The protein below binds the small molecule below.
Small molecule (SMILES): Cc1cc(N)nc(CCCCCO[C@H]2CNC[C@H]2Cc2cc(C)cc(N)n2)c1

Binding-site contacts:
Ligand atom C03 contacts residue ASN301 of chain 1.A at 3.7 Å.
Ligand atom C05 contacts residue TYR438 of chain 1.A at 3.7 Å (hydrophobic).
Ligand atom C08 contacts residue TRP410 of chain 1.A at 3.7 Å (hydrophobic).
Ligand atom C2' contacts residue H4B1 of chain 1.D at 3.5 Å.
Ligand atom C14 contacts residue GLU324 of chain 1.A at 3.5 Å.
Ligand atom N02 contacts residue ASN301 of chain 1.A at 3.1 Å (h-bond).
Ligand atom C26 contacts residue GLU324 of chain 1.A at 3.5 Å.
Ligand atom C06 contacts residue TYR438 of chain 1.A at 3.5 Å (hydrophobic).
Ligand atom C12 contacts residue HEM1 of chain 1.C at 3.8 Å.
Ligand atom N22 contacts residue GLU324 of chain 1.A at 2.7 Å (salt-bridge).
Ligand atom C03 contacts residue TYR438 of chain 1.A at 3.2 Å (hydrophobic).
Ligand atom C2' contacts residue TRP410 of chain 1.A at 3.7 Å (hydrophobic).
Ligand atom N01 contacts residue HEM1 of chain 1.C at 2.6 Å (h-bond).
Ligand atom C08 contacts residue TYR438 of chain 1.A at 3.4 Å (hydrophobic).
Ligand atom N02 contacts residue TYR438 of chain 1.A at 3.8 Å.
Ligand atom C27 contacts residue PHE316 of chain 1.A at 3.6 Å (hydrophobic).
Ligand atom N22 contacts residue TYR320 of chain 1.A at 3.7 Å.
Ligand atom N1' contacts residue H4B1 of chain 1.D at 3.6 Å.
Ligand atom O09 contacts residue HEM1 of chain 1.C at 3.4 Å (h-bond).
Ligand atom N02 contacts residue HEM1 of chain 1.C at 3.0 Å (h-bond).
Ligand atom N21 contacts residue GLU324 of chain 1.A at 2.6 Å (salt-bridge).
Ligand atom N02 contacts residue MET302 of chain 1.A at 3.6 Å.
Ligand atom C22 contacts residue TRP319 of chain 1.A at 3.8 Å (hydrophobic).
Ligand atom C23 contacts residue HEM1 of chain 1.C at 3.4 Å.
Ligand atom C02 contacts residue HEM1 of chain 1.C at 3.1 Å.
Ligand atom N01 contacts residue TYR438 of chain 1.A at 3.2 Å.
Ligand atom C27 contacts residue PRO297 of chain 1.A at 3.8 Å (hydrophobic).
Ligand atom C13 contacts residue HEM1 of chain 1.C at 3.7 Å.
Ligand atom C27 contacts residue GLY318 of chain 1.A at 3.6 Å.
Ligand atom N22 contacts residue HEM1 of chain 1.C at 3.4 Å.
Ligand atom C22 contacts residue HEM1 of chain 1.C at 3.8 Å.
Ligand atom C02 contacts residue TYR438 of chain 1.A at 3.2 Å (hydrophobic).
Ligand atom C25 contacts residue VAL299 of chain 1.A at 3.7 Å (hydrophobic).
Ligand atom C27 contacts residue HEM1 of chain 1.C at 3.5 Å.
Ligand atom C11 contacts residue HEM1 of chain 1.C at 3.4 Å.
Ligand atom N22 contacts residue TRP319 of chain 1.A at 2.9 Å (h-bond).
Ligand atom C04 contacts residue TYR438 of chain 1.A at 3.5 Å (hydrophobic).
Ligand atom C22 contacts residue GLU324 of chain 1.A at 3.5 Å.
Ligand atom C13 contacts residue VAL299 of chain 1.A at 3.8 Å (hydrophobic).
Ligand atom C06 contacts residue HEM1 of chain 1.C at 3.6 Å.

Sequence of chain 1.A:
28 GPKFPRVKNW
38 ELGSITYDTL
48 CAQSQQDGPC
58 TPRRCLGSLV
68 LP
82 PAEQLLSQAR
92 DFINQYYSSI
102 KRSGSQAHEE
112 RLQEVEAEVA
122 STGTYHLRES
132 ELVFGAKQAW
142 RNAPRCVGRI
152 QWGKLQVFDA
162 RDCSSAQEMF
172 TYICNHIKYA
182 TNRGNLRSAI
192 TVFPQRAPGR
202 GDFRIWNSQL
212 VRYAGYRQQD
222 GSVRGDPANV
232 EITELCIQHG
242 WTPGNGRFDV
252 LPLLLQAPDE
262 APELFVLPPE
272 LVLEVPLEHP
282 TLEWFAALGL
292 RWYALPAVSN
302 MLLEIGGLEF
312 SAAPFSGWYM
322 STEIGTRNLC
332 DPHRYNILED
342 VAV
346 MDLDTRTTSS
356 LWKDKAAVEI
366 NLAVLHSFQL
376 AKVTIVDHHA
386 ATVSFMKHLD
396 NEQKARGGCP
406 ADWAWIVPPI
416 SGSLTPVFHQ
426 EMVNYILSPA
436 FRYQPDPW